Sequence of chain 4.A:
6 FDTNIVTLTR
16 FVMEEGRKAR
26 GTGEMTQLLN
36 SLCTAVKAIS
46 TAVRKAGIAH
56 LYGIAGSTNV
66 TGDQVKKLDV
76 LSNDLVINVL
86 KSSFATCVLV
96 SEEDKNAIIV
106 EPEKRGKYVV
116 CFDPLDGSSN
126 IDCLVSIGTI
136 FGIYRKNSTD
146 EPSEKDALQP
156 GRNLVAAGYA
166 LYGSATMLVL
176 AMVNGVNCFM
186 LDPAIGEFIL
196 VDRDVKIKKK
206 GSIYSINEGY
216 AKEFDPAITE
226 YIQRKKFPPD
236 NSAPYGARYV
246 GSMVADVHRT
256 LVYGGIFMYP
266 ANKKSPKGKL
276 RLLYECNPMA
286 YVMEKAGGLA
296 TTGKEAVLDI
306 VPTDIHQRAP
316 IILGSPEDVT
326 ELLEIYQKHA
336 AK

Binding-site contacts:
Ligand atom O2P contacts residue MET30 of chain 4.A at 4.0 Å.
Ligand atom O1P contacts residue TYR113 of chain 4.A at 4.1 Å.
Ligand atom O2 contacts residue VAL160 of chain 4.A at 3.3 Å (h-bond).
Ligand atom O2P contacts residue GLY26 of chain 4.A at 3.7 Å.
Ligand atom C6 contacts residue MET30 of chain 4.A at 4.2 Å (hydrophobic).
Ligand atom O2 contacts residue MET30 of chain 4.A at 3.4 Å.
Ligand atom O2P contacts residue GLU29 of chain 4.A at 3.7 Å.
Ligand atom O2P contacts residue THR27 of chain 4.A at 3.6 Å (h-bond).
Ligand atom O3P contacts residue MET30 of chain 4.A at 2.7 Å (h-bond).
Ligand atom O3P contacts residue THR27 of chain 4.A at 3.6 Å.
Ligand atom O6 contacts residue TYR113 of chain 4.A at 3.2 Å (h-bond).
Ligand atom O2P contacts residue GLY28 of chain 4.A at 2.8 Å (h-bond).
Ligand atom O3P contacts residue TYR113 of chain 4.A at 2.8 Å (h-bond).
Ligand atom O4 contacts residue MET177 of chain 4.A at 4.1 Å.
Ligand atom O3P contacts residue GLU29 of chain 4.A at 3.2 Å (salt-bridge).
Ligand atom O1 contacts residue VAL178 of chain 4.A at 3.2 Å (h-bond).
Ligand atom C3 contacts residue MET177 of chain 4.A at 3.4 Å (hydrophobic).
Ligand atom P contacts residue MET30 of chain 4.A at 3.9 Å.
Ligand atom P contacts residue GLY28 of chain 4.A at 3.6 Å.
Ligand atom O1P contacts residue GLY26 of chain 4.A at 3.4 Å.
Ligand atom P contacts residue LYS112 of chain 4.A at 3.8 Å.
Ligand atom O1 contacts residue VAL160 of chain 4.A at 2.7 Å (h-bond).
Ligand atom O1P contacts residue LYS112 of chain 4.A at 2.9 Å (salt-bridge).
Ligand atom P contacts residue TYR113 of chain 4.A at 3.5 Å.
Ligand atom C5 contacts residue MET30 of chain 4.A at 3.9 Å (hydrophobic).
Ligand atom O3 contacts residue MET177 of chain 4.A at 4.1 Å.
Ligand atom P contacts residue GLY26 of chain 4.A at 4.1 Å.
Ligand atom O3P contacts residue LYS112 of chain 4.A at 3.8 Å.
Ligand atom O3P contacts residue GLY28 of chain 4.A at 3.9 Å.
Ligand atom O1P contacts residue THR27 of chain 4.A at 2.7 Å (h-bond).
Ligand atom O4 contacts residue MET30 of chain 4.A at 3.6 Å.
Ligand atom C2 contacts residue VAL160 of chain 4.A at 4.0 Å (hydrophobic).
Ligand atom C2 contacts residue MET177 of chain 4.A at 4.0 Å (hydrophobic).
Ligand atom C1 contacts residue VAL160 of chain 4.A at 3.5 Å (hydrophobic).
Ligand atom O6 contacts residue MET30 of chain 4.A at 3.9 Å.
Ligand atom O1P contacts residue GLY28 of chain 4.A at 3.4 Å (h-bond).
Ligand atom O2 contacts residue MET177 of chain 4.A at 3.3 Å.
Ligand atom P contacts residue GLU29 of chain 4.A at 4.0 Å.
Ligand atom O1 contacts residue MET177 of chain 4.A at 3.5 Å.
Ligand atom P contacts residue THR27 of chain 4.A at 3.7 Å.

This protein binds this small molecule.
Small molecule (SMILES): O=P(O)(O)OC[C@H]1O[C@](O)(CO)[C@@H](O)[C@@H]1O